Sequence of chain 1.C:
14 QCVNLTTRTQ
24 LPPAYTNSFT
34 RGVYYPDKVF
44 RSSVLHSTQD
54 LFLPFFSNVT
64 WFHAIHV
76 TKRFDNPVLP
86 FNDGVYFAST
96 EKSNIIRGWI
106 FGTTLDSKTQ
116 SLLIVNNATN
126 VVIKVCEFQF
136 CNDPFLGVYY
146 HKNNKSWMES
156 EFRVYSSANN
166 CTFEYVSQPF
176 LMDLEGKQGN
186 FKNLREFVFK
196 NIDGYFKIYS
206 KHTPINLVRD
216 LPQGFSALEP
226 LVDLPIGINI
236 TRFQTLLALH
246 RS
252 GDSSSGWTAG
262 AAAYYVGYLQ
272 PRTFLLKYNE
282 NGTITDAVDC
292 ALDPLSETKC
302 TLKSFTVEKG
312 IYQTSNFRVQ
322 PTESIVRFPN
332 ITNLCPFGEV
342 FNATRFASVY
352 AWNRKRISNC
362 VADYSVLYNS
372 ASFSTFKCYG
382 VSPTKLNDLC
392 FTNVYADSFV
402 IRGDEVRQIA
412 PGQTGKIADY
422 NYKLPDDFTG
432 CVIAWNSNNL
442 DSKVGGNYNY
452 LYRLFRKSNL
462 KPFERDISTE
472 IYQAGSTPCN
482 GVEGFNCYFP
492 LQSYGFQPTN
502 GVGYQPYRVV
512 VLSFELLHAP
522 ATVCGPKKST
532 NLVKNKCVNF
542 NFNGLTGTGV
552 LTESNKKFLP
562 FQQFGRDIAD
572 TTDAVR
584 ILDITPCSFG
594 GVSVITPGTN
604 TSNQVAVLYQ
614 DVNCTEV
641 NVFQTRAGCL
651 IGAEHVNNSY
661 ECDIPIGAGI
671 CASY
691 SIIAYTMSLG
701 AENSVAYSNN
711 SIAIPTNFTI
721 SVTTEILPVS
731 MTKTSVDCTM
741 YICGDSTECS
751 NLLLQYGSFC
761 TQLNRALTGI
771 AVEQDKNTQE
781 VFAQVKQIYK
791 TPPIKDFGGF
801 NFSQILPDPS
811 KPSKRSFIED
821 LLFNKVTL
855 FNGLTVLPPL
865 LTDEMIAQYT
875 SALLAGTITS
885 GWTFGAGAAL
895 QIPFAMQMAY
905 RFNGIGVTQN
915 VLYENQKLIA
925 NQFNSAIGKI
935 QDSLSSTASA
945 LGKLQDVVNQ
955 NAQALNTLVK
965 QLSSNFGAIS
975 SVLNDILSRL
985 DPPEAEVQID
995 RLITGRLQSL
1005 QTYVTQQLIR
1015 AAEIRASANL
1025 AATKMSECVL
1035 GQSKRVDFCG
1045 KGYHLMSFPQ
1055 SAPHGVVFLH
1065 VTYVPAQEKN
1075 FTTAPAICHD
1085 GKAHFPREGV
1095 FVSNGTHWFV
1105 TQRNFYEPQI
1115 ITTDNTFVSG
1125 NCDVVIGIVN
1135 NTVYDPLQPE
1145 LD

Binding-site contacts:
Ligand atom C2 contacts residue ASN657 of chain 1.C at 2.2 Å.
Ligand atom C7 contacts residue ASN657 of chain 1.C at 2.7 Å.
Ligand atom C1 contacts residue ASN657 of chain 1.C at 2.2 Å.
Ligand atom C8 contacts residue ASN657 of chain 1.C at 2.4 Å.
Ligand atom O5 contacts residue ASN657 of chain 1.C at 3.7 Å.
Ligand atom O3 contacts residue ASN657 of chain 1.C at 4.3 Å.
Ligand atom C3 contacts residue ASN657 of chain 1.C at 3.7 Å.
Ligand atom C4 contacts residue ASN657 of chain 1.C at 4.3 Å.
Ligand atom N2 contacts residue ASN657 of chain 1.C at 2.5 Å (h-bond).
Ligand atom O7 contacts residue ASN657 of chain 1.C at 3.7 Å.

A small-molecule ligand and the protein it binds are described below.
Small molecule (SMILES): CC(=O)N[C@@H]1[C@@H](O)[C@H](O)[C@@H](CO)O[C@H]1O